A protein and the small-molecule ligand that binds it are described below.
Small molecule (SMILES): O=P(O)(O)OC[C@H]1O[C@](O)(CO)[C@@H](O)[C@@H]1O

Sequence of chain 1.A:
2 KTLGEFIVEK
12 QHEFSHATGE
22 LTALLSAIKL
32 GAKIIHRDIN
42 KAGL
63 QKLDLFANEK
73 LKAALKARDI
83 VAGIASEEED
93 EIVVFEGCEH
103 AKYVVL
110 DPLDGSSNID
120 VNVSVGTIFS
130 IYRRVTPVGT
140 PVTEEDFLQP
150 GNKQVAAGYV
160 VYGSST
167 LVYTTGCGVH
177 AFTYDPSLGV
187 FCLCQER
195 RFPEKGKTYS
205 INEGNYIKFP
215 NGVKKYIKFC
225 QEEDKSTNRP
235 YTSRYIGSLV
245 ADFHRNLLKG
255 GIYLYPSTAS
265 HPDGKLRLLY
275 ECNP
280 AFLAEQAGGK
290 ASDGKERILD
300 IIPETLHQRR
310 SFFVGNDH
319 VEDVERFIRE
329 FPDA

Binding-site contacts:
Ligand atom P contacts residue ARG238 of chain 2.A at 3.8 Å.
Ligand atom C6 contacts residue GLY241 of chain 1.A at 4.0 Å.
Ligand atom P contacts residue ASN206 of chain 1.A at 3.6 Å.
Ligand atom O1 contacts residue GLU275 of chain 1.A at 2.6 Å (salt-bridge).
Ligand atom O1 contacts residue ASP113 of chain 1.A at 3.6 Å.
Ligand atom O1P contacts residue ARG238 of chain 2.A at 2.8 Å (salt-bridge).
Ligand atom O2P contacts residue ASN206 of chain 1.A at 3.6 Å.
Ligand atom O6 contacts residue TYR259 of chain 1.A at 3.2 Å.
Ligand atom C3 contacts residue LEU243 of chain 1.A at 3.6 Å (hydrophobic).
Ligand atom O3 contacts residue GLY114 of chain 1.A at 3.7 Å.
Ligand atom C5 contacts residue TYR259 of chain 1.A at 3.8 Å (hydrophobic).
Ligand atom C1 contacts residue GLU275 of chain 1.A at 3.5 Å.
Ligand atom O3P contacts residue ASN206 of chain 1.A at 2.9 Å (h-bond).
Ligand atom C5 contacts residue LYS269 of chain 1.A at 3.7 Å.
Ligand atom O6 contacts residue LYS269 of chain 1.A at 3.0 Å (salt-bridge).
Ligand atom O1 contacts residue LEU270 of chain 1.A at 3.0 Å.
Ligand atom O3 contacts residue LEU243 of chain 1.A at 2.9 Å (h-bond).
Ligand atom P contacts residue TYR259 of chain 1.A at 3.7 Å.
Ligand atom O4 contacts residue TYR239 of chain 1.A at 3.9 Å.
Ligand atom O3P contacts residue ARG238 of chain 2.A at 3.4 Å (salt-bridge).
Ligand atom C4 contacts residue LEU243 of chain 1.A at 3.7 Å (hydrophobic).
Ligand atom O3 contacts residue SER242 of chain 1.A at 3.8 Å.
Ligand atom C4 contacts residue TYR257 of chain 1.A at 3.8 Å (hydrophobic).
Ligand atom O2 contacts residue LYS269 of chain 1.A at 3.9 Å.
Ligand atom O2P contacts residue TYR259 of chain 1.A at 2.6 Å (h-bond).
Ligand atom C6 contacts residue TYR259 of chain 1.A at 4.0 Å (hydrophobic).
Ligand atom C6 contacts residue LYS269 of chain 1.A at 3.6 Å.
Ligand atom C2 contacts residue LYS269 of chain 1.A at 3.7 Å.
Ligand atom C3 contacts residue ASP113 of chain 1.A at 3.4 Å.
Ligand atom O4 contacts residue LEU243 of chain 1.A at 3.3 Å (h-bond).
Ligand atom O2 contacts residue GLY114 of chain 1.A at 3.8 Å.
Ligand atom O3 contacts residue ASP113 of chain 1.A at 2.4 Å (salt-bridge).
Ligand atom O4 contacts residue TYR257 of chain 1.A at 2.6 Å (h-bond).
Ligand atom C4 contacts residue GLY241 of chain 1.A at 3.5 Å.
Ligand atom O3P contacts residue TYR239 of chain 1.A at 3.0 Å (h-bond).
Ligand atom C1 contacts residue LYS269 of chain 1.A at 3.9 Å.
Ligand atom O6 contacts residue TYR239 of chain 1.A at 4.0 Å.
Ligand atom O3 contacts residue GLY241 of chain 1.A at 4.0 Å.
Ligand atom C6 contacts residue TYR239 of chain 1.A at 3.8 Å (hydrophobic).
Ligand atom O5 contacts residue LYS269 of chain 1.A at 2.7 Å (salt-bridge).

Sequence of chain 2.A:
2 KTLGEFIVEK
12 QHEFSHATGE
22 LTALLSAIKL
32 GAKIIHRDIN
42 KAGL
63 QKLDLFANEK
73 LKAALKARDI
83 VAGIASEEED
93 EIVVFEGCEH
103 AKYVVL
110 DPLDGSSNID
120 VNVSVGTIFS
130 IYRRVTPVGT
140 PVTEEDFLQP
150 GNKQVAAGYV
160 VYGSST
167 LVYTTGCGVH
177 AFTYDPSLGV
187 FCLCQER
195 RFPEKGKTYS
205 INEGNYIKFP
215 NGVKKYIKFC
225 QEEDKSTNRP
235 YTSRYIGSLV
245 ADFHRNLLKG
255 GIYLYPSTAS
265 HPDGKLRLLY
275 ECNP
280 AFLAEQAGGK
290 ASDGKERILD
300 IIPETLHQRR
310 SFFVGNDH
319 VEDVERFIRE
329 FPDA